This small molecule binds to this protein.
Small molecule (SMILES): CC(=O)N[C@H]1[C@@H](O[P](=O)(O)O[P](=O)(O)OC[C@H]2O[C@@H](n3ccc(=O)[nH]c3=O)[C@H](O)[C@@H]2O)O[C@H](CO)[C@@H](O)[C@@H]1O

Sequence of chain 1.B:
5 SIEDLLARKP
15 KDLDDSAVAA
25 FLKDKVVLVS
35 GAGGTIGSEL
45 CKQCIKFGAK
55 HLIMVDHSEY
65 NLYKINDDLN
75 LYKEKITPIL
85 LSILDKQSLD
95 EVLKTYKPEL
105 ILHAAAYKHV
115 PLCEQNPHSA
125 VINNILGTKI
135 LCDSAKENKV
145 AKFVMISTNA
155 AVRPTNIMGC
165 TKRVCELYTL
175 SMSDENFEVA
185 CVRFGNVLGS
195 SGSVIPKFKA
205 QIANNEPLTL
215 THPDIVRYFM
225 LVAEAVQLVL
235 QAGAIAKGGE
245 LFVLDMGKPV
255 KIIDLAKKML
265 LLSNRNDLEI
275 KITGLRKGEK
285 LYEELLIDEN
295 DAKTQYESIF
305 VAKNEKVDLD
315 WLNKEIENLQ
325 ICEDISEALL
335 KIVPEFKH

Binding-site contacts:
Ligand atom O7' contacts residue HIS113 of chain 1.B at 3.5 Å.
Ligand atom O4' contacts residue THR152 of chain 1.B at 2.7 Å (h-bond).
Ligand atom O1A contacts residue SER197 of chain 1.B at 3.3 Å.
Ligand atom C3B contacts residue ARG221 of chain 1.B at 3.6 Å.
Ligand atom O2' contacts residue THR215 of chain 1.B at 2.8 Å (h-bond).
Ligand atom O5' contacts residue ASN190 of chain 1.B at 3.3 Å.
Ligand atom C6' contacts residue ASN190 of chain 1.B at 3.5 Å.
Ligand atom O6' contacts residue ASN190 of chain 1.B at 2.7 Å (h-bond).
Ligand atom O6' contacts residue GLY189 of chain 1.B at 3.5 Å.
Ligand atom C2B contacts residue GLU283 of chain 1.B at 3.0 Å.
Ligand atom C8' contacts residue SER194 of chain 1.B at 3.2 Å.
Ligand atom O2B contacts residue ASN190 of chain 1.B at 2.9 Å (h-bond).
Ligand atom O2' contacts residue ILE219 of chain 1.B at 3.6 Å.
Ligand atom O2' contacts residue GLU283 of chain 1.B at 2.4 Å (salt-bridge).
Ligand atom O4' contacts residue MET162 of chain 1.B at 3.4 Å.
Ligand atom O3B contacts residue ILE219 of chain 1.B at 3.3 Å.
Ligand atom C6' contacts residue GLY189 of chain 1.B at 3.5 Å.
Ligand atom O2A contacts residue ARG280 of chain 1.B at 3.4 Å (salt-bridge).
Ligand atom C3' contacts residue LYS112 of chain 1.B at 3.5 Å.
Ligand atom N3 contacts residue THR213 of chain 1.B at 2.6 Å (h-bond).
Ligand atom C3B contacts residue GLU283 of chain 1.B at 3.6 Å.
Ligand atom PB contacts residue ASN190 of chain 1.B at 3.6 Å.
Ligand atom C8' contacts residue LYS112 of chain 1.B at 2.9 Å.
Ligand atom C2 contacts residue THR213 of chain 1.B at 3.6 Å.
Ligand atom O2B contacts residue ARG221 of chain 1.B at 3.0 Å (salt-bridge).
Ligand atom C4' contacts residue THR152 of chain 1.B at 3.6 Å.
Ligand atom O4B contacts residue VAL198 of chain 1.B at 3.6 Å.
Ligand atom C4 contacts residue THR213 of chain 1.B at 3.4 Å.
Ligand atom C1' contacts residue ASN190 of chain 1.B at 3.6 Å.
Ligand atom O3' contacts residue LYS112 of chain 1.B at 2.8 Å (salt-bridge).
Ligand atom C8' contacts residue NAD1 of chain 1.I at 3.6 Å.
Ligand atom O1B contacts residue ARG280 of chain 1.B at 3.1 Å (salt-bridge).
Ligand atom O2 contacts residue THR213 of chain 1.B at 3.6 Å.
Ligand atom O3B contacts residue ARG221 of chain 1.B at 3.4 Å.
Ligand atom O3A contacts residue ASN190 of chain 1.B at 3.5 Å (h-bond).
Ligand atom O2 contacts residue THR215 of chain 1.B at 3.0 Å (h-bond).
Ligand atom O4 contacts residue THR213 of chain 1.B at 3.2 Å (h-bond).
Ligand atom O1A contacts residue VAL198 of chain 1.B at 2.8 Å (h-bond).
Ligand atom O4' contacts residue ALA154 of chain 1.B at 3.6 Å.
Ligand atom O2 contacts residue LEU214 of chain 1.B at 3.4 Å.